Binding-site contacts:
Ligand atom C07 contacts residue GLU35 of chain 1.B at 4.1 Å.
Ligand atom C03 contacts residue TRP37 of chain 1.B at 4.1 Å (hydrophobic).
Ligand atom C17 contacts residue MSE44 of chain 1.A at 3.9 Å.
Ligand atom C09 contacts residue MSE5 of chain 1.B at 4.1 Å.
Ligand atom C13 contacts residue GLU119 of chain 1.B at 4.2 Å.
Ligand atom C16 contacts residue TRP37 of chain 1.B at 3.3 Å (hydrophobic).
Ligand atom C14 contacts residue TRP121 of chain 1.B at 3.7 Å (hydrophobic).
Ligand atom C17 contacts residue TRP37 of chain 1.A at 4.1 Å (hydrophobic).
Ligand atom C09 contacts residue GLU35 of chain 1.B at 3.9 Å.
Ligand atom C17 contacts residue TRP37 of chain 1.B at 4.1 Å (hydrophobic).
Ligand atom C05 contacts residue TRP121 of chain 1.A at 3.9 Å (hydrophobic).
Ligand atom C06 contacts residue TRP37 of chain 1.B at 4.0 Å (hydrophobic).
Ligand atom C05 contacts residue MSE128 of chain 1.A at 4.1 Å.
Ligand atom C11 contacts residue TRP121 of chain 1.B at 3.8 Å (hydrophobic).
Ligand atom C07 contacts residue TRP37 of chain 1.B at 4.0 Å (hydrophobic).
Ligand atom C16 contacts residue TRP37 of chain 1.A at 3.6 Å (hydrophobic).
Ligand atom C16 contacts residue GLU35 of chain 1.A at 3.7 Å.
Ligand atom C08 contacts residue TRP37 of chain 1.A at 3.8 Å (hydrophobic).
Ligand atom C17 contacts residue GLU35 of chain 1.A at 3.6 Å.
Ligand atom C12 contacts residue TRP121 of chain 1.A at 3.6 Å (hydrophobic).
Ligand atom C03 contacts residue TRP121 of chain 1.B at 4.2 Å (hydrophobic).
Ligand atom C13 contacts residue MSE128 of chain 1.B at 3.6 Å.
Ligand atom C14 contacts residue TRP37 of chain 1.A at 3.7 Å (hydrophobic).
Ligand atom C03 contacts residue TRP121 of chain 1.A at 3.7 Å (hydrophobic).
Ligand atom C08 contacts residue GLU35 of chain 1.B at 3.3 Å.
Ligand atom C07 contacts residue TRP121 of chain 1.A at 3.7 Å (hydrophobic).
Ligand atom C08 contacts residue TRP37 of chain 1.B at 3.9 Å (hydrophobic).
Ligand atom C04 contacts residue GLU119 of chain 1.A at 3.8 Å.
Ligand atom C11 contacts residue TRP37 of chain 1.A at 3.7 Å (hydrophobic).
Ligand atom C12 contacts residue GLU119 of chain 1.B at 4.0 Å.
Ligand atom C13 contacts residue TRP37 of chain 1.A at 4.0 Å (hydrophobic).
Ligand atom C10 contacts residue TRP121 of chain 1.B at 4.0 Å (hydrophobic).
Ligand atom C06 contacts residue TRP37 of chain 1.A at 3.7 Å (hydrophobic).
Ligand atom C15 contacts residue TRP37 of chain 1.B at 4.2 Å (hydrophobic).
Ligand atom C15 contacts residue TRP121 of chain 1.B at 3.9 Å (hydrophobic).
Ligand atom C10 contacts residue TRP121 of chain 1.A at 4.0 Å (hydrophobic).
Ligand atom C09 contacts residue TRP121 of chain 1.A at 3.5 Å (hydrophobic).
Ligand atom C04 contacts residue TRP37 of chain 1.B at 3.9 Å (hydrophobic).
Ligand atom C02 contacts residue TRP121 of chain 1.A at 4.1 Å (hydrophobic).
Ligand atom C02 contacts residue TRP37 of chain 1.B at 3.6 Å (hydrophobic).

Sequence of chain 1.A:
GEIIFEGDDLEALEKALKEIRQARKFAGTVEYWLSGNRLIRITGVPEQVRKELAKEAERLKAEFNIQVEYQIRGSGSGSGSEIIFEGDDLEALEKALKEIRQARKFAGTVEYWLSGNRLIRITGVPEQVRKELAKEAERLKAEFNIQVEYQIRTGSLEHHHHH

This protein binds this small molecule.
Small molecule (SMILES): CCCC[P+](CCCC)(CCCC)CCCC

Sequence of chain 1.B:
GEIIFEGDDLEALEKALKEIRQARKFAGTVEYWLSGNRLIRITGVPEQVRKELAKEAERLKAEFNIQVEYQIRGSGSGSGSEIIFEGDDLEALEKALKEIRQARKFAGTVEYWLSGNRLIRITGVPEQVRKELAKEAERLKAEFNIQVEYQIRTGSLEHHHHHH